Binding-site contacts:
Ligand atom C3 contacts residue ARG153 of chain 1.S at 4.0 Å.
Ligand atom O1 contacts residue ASP174 of chain 1.S at 3.8 Å.
Ligand atom C4 contacts residue TYR404 of chain 1.S at 3.4 Å (hydrophobic).
Ligand atom C3 contacts residue PHE468 of chain 1.S at 4.1 Å (hydrophobic).
Ligand atom C5 contacts residue TRP176 of chain 1.S at 3.9 Å (hydrophobic).
Ligand atom C2 contacts residue ASP174 of chain 1.S at 3.8 Å.
Ligand atom O2 contacts residue ASP174 of chain 1.S at 2.8 Å (salt-bridge).
Ligand atom O1 contacts residue 4MO1 of chain 1.DD at 2.4 Å.
Ligand atom C2 contacts residue TRP176 of chain 1.S at 3.6 Å (hydrophobic).
Ligand atom C1 contacts residue SER175 of chain 1.S at 2.7 Å.
Ligand atom C2 contacts residue SER175 of chain 1.S at 3.7 Å.
Ligand atom C2 contacts residue HIS144 of chain 1.S at 3.8 Å.
Ligand atom O1 contacts residue MGD1 of chain 1.BD at 3.1 Å (h-bond).
Ligand atom O1 contacts residue MGD1 of chain 1.CD at 3.3 Å (h-bond).
Ligand atom C2 contacts residue SER143 of chain 1.S at 4.0 Å.
Ligand atom C6 contacts residue HIS144 of chain 1.S at 3.5 Å.
Ligand atom C5 contacts residue HIS144 of chain 1.S at 3.9 Å.
Ligand atom O2 contacts residue SER143 of chain 1.S at 3.1 Å (h-bond).
Ligand atom O2 contacts residue SER175 of chain 1.S at 3.8 Å.
Ligand atom O3 contacts residue PHE468 of chain 1.S at 3.6 Å.
Ligand atom C5 contacts residue TYR404 of chain 1.S at 3.4 Å (hydrophobic).
Ligand atom O2 contacts residue PHE468 of chain 1.S at 3.7 Å.
Ligand atom C6 contacts residue SER175 of chain 1.S at 3.7 Å.
Ligand atom C4 contacts residue TRP176 of chain 1.S at 4.0 Å (hydrophobic).
Ligand atom C6 contacts residue TRP354 of chain 1.S at 3.8 Å (hydrophobic).
Ligand atom C6 contacts residue TRP176 of chain 1.S at 3.7 Å (hydrophobic).
Ligand atom C1 contacts residue 4MO1 of chain 1.DD at 3.5 Å.
Ligand atom C1 contacts residue ASP174 of chain 1.S at 4.0 Å.
Ligand atom O3 contacts residue ARG153 of chain 1.S at 2.7 Å (salt-bridge).
Ligand atom C5 contacts residue CYS557 of chain 1.S at 4.1 Å (hydrophobic).
Ligand atom C3 contacts residue TRP176 of chain 1.S at 3.8 Å (hydrophobic).
Ligand atom O1 contacts residue SER143 of chain 1.S at 4.2 Å.
Ligand atom O2 contacts residue MGD1 of chain 1.BD at 4.0 Å.
Ligand atom O2 contacts residue TRP176 of chain 1.S at 3.9 Å.
Ligand atom C1 contacts residue TRP176 of chain 1.S at 3.5 Å (hydrophobic).
Ligand atom O1 contacts residue SER175 of chain 1.S at 2.5 Å (h-bond).
Ligand atom O3 contacts residue SER143 of chain 1.S at 4.0 Å.
Ligand atom C1 contacts residue HIS144 of chain 1.S at 3.5 Å.
Ligand atom O1 contacts residue HIS144 of chain 1.S at 2.5 Å (h-bond).
Ligand atom C6 contacts residue ILE225 of chain 1.S at 4.0 Å (hydrophobic).

This protein binds this small molecule.
Small molecule (SMILES): Oc1cccc(O)c1O

Sequence of chain 1.S:
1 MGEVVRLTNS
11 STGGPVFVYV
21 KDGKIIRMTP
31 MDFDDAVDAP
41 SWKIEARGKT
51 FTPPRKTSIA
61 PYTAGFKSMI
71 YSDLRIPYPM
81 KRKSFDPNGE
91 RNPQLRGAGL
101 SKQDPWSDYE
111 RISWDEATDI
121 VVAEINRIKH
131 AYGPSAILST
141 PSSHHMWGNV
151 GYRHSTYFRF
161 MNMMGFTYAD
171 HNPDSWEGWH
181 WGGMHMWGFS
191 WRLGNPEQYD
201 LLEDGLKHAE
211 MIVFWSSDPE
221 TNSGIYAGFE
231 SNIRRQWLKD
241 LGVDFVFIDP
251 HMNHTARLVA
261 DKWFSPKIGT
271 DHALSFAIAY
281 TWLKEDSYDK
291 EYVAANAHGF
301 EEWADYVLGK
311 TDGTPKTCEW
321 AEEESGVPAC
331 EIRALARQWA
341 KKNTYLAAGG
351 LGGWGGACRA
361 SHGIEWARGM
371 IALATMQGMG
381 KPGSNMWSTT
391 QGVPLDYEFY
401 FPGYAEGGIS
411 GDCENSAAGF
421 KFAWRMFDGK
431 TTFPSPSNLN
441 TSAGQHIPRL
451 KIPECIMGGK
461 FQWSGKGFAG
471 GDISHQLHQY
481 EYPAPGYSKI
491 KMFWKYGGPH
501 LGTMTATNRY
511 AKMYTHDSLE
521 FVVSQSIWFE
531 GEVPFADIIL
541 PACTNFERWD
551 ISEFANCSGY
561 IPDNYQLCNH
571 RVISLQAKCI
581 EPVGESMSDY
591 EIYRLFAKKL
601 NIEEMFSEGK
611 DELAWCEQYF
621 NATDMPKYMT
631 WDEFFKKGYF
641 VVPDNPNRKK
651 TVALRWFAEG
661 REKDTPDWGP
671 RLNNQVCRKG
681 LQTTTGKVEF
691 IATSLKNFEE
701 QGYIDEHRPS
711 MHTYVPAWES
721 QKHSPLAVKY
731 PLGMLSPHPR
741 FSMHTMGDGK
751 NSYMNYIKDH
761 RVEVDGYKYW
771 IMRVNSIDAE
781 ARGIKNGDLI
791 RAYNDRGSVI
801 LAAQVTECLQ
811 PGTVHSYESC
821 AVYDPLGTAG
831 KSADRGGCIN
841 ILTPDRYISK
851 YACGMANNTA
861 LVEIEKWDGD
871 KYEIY